Binding-site contacts:
Ligand atom C11 contacts residue TYR72 of chain 1.D at 4.2 Å (hydrophobic).
Ligand atom C4 contacts residue VAL296 of chain 1.D at 4.2 Å (hydrophobic).
Ligand atom O8 contacts residue ARG77 of chain 1.D at 3.5 Å (salt-bridge).
Ligand atom C6 contacts residue THR94 of chain 1.D at 4.3 Å.
Ligand atom O4 contacts residue GLY78 of chain 1.D at 3.4 Å (h-bond).
Ligand atom C3 contacts residue VAL296 of chain 1.D at 3.6 Å (hydrophobic).
Ligand atom O1A contacts residue ARG77 of chain 1.D at 2.7 Å (salt-bridge).
Ligand atom C4 contacts residue HIS298 of chain 1.D at 3.7 Å.
Ligand atom O8 contacts residue TYR72 of chain 1.D at 3.4 Å (h-bond).
Ligand atom N5 contacts residue TYR72 of chain 1.D at 2.9 Å (h-bond).
Ligand atom O4 contacts residue VAL296 of chain 1.D at 3.9 Å.
Ligand atom C3 contacts residue ARG77 of chain 1.D at 3.3 Å.
Ligand atom C10 contacts residue TYR72 of chain 1.D at 4.0 Å (hydrophobic).
Ligand atom C8 contacts residue ARG77 of chain 1.D at 4.2 Å.
Ligand atom O1A contacts residue LYS186 of chain 1.D at 4.3 Å.
Ligand atom C1 contacts residue TYR72 of chain 1.D at 3.8 Å (hydrophobic).
Ligand atom C3 contacts residue GLY78 of chain 1.D at 3.8 Å.
Ligand atom C5 contacts residue TYR72 of chain 1.D at 3.5 Å (hydrophobic).
Ligand atom C2 contacts residue ARG77 of chain 1.D at 4.0 Å.
Ligand atom C6 contacts residue TYR72 of chain 1.D at 3.7 Å (hydrophobic).
Ligand atom O1A contacts residue GLY78 of chain 1.D at 3.8 Å.
Ligand atom O1B contacts residue TYR72 of chain 1.D at 4.0 Å.
Ligand atom C1 contacts residue ARG77 of chain 1.D at 3.1 Å.
Ligand atom O4 contacts residue TYR72 of chain 1.D at 3.7 Å.
Ligand atom C4 contacts residue GLY78 of chain 1.D at 3.9 Å.
Ligand atom C6 contacts residue ASN80 of chain 1.D at 4.3 Å.
Ligand atom C4 contacts residue ARG77 of chain 1.D at 4.0 Å.
Ligand atom O4 contacts residue ASN80 of chain 1.D at 4.1 Å.
Ligand atom O1B contacts residue ARG77 of chain 1.D at 2.4 Å (salt-bridge).
Ligand atom C5 contacts residue ASN93 of chain 1.D at 4.1 Å.
Ligand atom O4 contacts residue HIS298 of chain 1.D at 2.7 Å (h-bond).
Ligand atom O6 contacts residue ASN93 of chain 1.D at 3.6 Å (h-bond).
Ligand atom C3 contacts residue HIS298 of chain 1.D at 3.8 Å.
Ligand atom O1A contacts residue TYR72 of chain 1.D at 3.4 Å.
Ligand atom O3 contacts residue GLY78 of chain 1.D at 3.7 Å.
Ligand atom O4 contacts residue THR291 of chain 1.D at 3.9 Å.
Ligand atom C2 contacts residue GLY78 of chain 1.D at 4.2 Å.
Ligand atom C6 contacts residue ASN93 of chain 1.D at 3.4 Å.
Ligand atom O4 contacts residue ARG77 of chain 1.D at 4.2 Å.
Ligand atom C4 contacts residue TYR72 of chain 1.D at 3.4 Å (hydrophobic).

Sequence of chain 1.E:
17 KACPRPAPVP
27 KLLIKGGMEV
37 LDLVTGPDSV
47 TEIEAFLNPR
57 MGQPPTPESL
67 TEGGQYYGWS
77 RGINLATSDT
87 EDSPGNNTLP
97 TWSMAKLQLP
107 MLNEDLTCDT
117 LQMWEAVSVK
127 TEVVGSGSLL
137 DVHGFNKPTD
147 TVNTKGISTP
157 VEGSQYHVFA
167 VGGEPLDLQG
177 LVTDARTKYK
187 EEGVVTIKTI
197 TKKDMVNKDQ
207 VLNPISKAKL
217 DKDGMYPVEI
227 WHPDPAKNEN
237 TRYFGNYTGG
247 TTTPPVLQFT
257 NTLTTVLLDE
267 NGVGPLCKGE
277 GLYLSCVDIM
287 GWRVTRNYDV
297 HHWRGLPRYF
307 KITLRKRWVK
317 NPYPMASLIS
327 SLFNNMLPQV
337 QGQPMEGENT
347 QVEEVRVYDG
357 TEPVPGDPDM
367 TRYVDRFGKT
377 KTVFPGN

The small molecule below binds the protein below.
Small molecule (SMILES): CC(=O)N[C@@H]1[C@@H](O[C@@H]2O[C@H](CO)[C@H](O)[C@H](O[C@]3(C(=O)O)C[C@H](O)[C@@H](NC(C)=O)[C@H]([C@H](O)[C@H](O)CO)O3)[C@H]2O)[C@H](O)[C@@H](CO[C@]2(C(=O)O)C[C@H](O)[C@@H](NC(C)=O)[C@H]([C@H](O)[C@H](O)CO)O2)O[C@H]1O

Sequence of chain 1.D:
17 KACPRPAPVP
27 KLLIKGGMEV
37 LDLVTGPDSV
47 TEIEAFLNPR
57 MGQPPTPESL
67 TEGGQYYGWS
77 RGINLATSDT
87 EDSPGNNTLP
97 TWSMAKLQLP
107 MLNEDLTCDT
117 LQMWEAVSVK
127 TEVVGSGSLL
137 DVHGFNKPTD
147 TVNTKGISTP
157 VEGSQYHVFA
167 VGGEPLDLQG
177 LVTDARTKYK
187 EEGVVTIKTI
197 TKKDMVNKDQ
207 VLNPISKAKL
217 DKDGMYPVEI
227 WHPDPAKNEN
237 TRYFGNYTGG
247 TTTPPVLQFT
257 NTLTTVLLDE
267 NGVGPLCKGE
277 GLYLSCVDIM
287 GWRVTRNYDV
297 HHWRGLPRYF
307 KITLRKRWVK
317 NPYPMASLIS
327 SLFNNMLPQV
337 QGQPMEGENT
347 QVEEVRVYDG